Sequence of chain 1.A:
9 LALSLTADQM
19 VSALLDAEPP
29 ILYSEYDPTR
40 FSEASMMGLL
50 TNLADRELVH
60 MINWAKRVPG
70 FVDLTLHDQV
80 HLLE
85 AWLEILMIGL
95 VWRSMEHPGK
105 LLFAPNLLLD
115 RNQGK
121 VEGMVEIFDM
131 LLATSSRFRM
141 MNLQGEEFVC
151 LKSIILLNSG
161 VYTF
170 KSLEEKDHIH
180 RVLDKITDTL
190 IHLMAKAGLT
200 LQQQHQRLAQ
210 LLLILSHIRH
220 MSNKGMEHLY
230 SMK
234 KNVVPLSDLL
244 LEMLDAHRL

Binding-site contacts:
Ligand atom CAF contacts residue PHE107 of chain 1.A at 4.3 Å (hydrophobic).
Ligand atom OAE contacts residue MET91 of chain 1.A at 3.4 Å.
Ligand atom CAN contacts residue MET124 of chain 1.A at 4.3 Å (hydrophobic).
Ligand atom CAM contacts residue PHE107 of chain 1.A at 4.2 Å (hydrophobic).
Ligand atom OAD contacts residue LEU90 of chain 1.A at 3.8 Å.
Ligand atom CAJ contacts residue PHE107 of chain 1.A at 4.3 Å (hydrophobic).
Ligand atom CAQ contacts residue PHE107 of chain 1.A at 4.0 Å (hydrophobic).
Ligand atom CAJ contacts residue GLU56 of chain 1.A at 3.6 Å.
Ligand atom OAA contacts residue MET91 of chain 1.A at 3.7 Å.
Ligand atom OAB contacts residue GLU56 of chain 1.A at 2.5 Å (salt-bridge).
Ligand atom OAC contacts residue GLY224 of chain 1.A at 4.0 Å.
Ligand atom CAO contacts residue LEU94 of chain 1.A at 4.1 Å (hydrophobic).
Ligand atom OAC contacts residue HIS227 of chain 1.A at 2.8 Å (h-bond).
Ligand atom OAA contacts residue LEU131 of chain 1.A at 4.3 Å.
Ligand atom OAB contacts residue LEU52 of chain 1.A at 3.3 Å.
Ligand atom OAC contacts residue LEU228 of chain 1.A at 3.4 Å (h-bond).
Ligand atom CAK contacts residue HIS227 of chain 1.A at 3.8 Å.
Ligand atom CAN contacts residue GLY224 of chain 1.A at 4.2 Å.
Ligand atom CAL contacts residue LEU87 of chain 1.A at 4.3 Å (hydrophobic).
Ligand atom CAF contacts residue LEU49 of chain 1.A at 3.3 Å (hydrophobic).
Ligand atom CAO contacts residue LEU90 of chain 1.A at 4.2 Å (hydrophobic).
Ligand atom CAM contacts residue GLU56 of chain 1.A at 3.5 Å.
Ligand atom CAN contacts residue HIS227 of chain 1.A at 3.7 Å.
Ligand atom OAD contacts residue MET91 of chain 1.A at 3.7 Å.
Ligand atom CAH contacts residue LEU49 of chain 1.A at 4.0 Å (hydrophobic).
Ligand atom CAP contacts residue MET91 of chain 1.A at 4.2 Å (hydrophobic).
Ligand atom CAM contacts residue ALA53 of chain 1.A at 4.0 Å (hydrophobic).
Ligand atom OAD contacts residue LEU94 of chain 1.A at 3.5 Å.
Ligand atom CAH contacts residue ALA53 of chain 1.A at 4.0 Å (hydrophobic).
Ligand atom OAE contacts residue LEU131 of chain 1.A at 4.3 Å.
Ligand atom CAK contacts residue MET124 of chain 1.A at 4.1 Å (hydrophobic).
Ligand atom OAB contacts residue ALA53 of chain 1.A at 3.6 Å.
Ligand atom CAK contacts residue ILE127 of chain 1.A at 4.2 Å (hydrophobic).
Ligand atom CAO contacts residue PHE107 of chain 1.A at 4.1 Å (hydrophobic).
Ligand atom CAK contacts residue GLY224 of chain 1.A at 4.2 Å.
Ligand atom CAF contacts residue ALA53 of chain 1.A at 3.4 Å (hydrophobic).
Ligand atom CAJ contacts residue LEU90 of chain 1.A at 4.1 Å (hydrophobic).
Ligand atom OAA contacts residue LEU94 of chain 1.A at 4.3 Å.
Ligand atom OAE contacts residue ILE127 of chain 1.A at 3.4 Å.
Ligand atom CAH contacts residue PHE107 of chain 1.A at 4.1 Å (hydrophobic).

This protein binds this small molecule.
Small molecule (SMILES): O=C(c1ccc(O)cc1O)c1ccc(O)cc1O